This protein binds this small molecule.
Small molecule (SMILES): CC(=O)N[C@@H]1[C@@H](O)[C@H](O)[C@@H](CO)O[C@H]1O

Binding-site contacts:
Ligand atom N2 contacts residue GLN580 of chain 1.B at 3.6 Å.
Ligand atom C8 contacts residue ASN331 of chain 1.B at 3.5 Å.
Ligand atom C7 contacts residue ILE332 of chain 1.B at 4.2 Å (hydrophobic).
Ligand atom C2 contacts residue ASN331 of chain 1.B at 2.5 Å.
Ligand atom C8 contacts residue GLN580 of chain 1.B at 3.6 Å.
Ligand atom C7 contacts residue GLN580 of chain 1.B at 4.1 Å.
Ligand atom C3 contacts residue ASN331 of chain 1.B at 3.8 Å.
Ligand atom C7 contacts residue ASN331 of chain 1.B at 3.0 Å.
Ligand atom C5 contacts residue ASN331 of chain 1.B at 3.6 Å.
Ligand atom C4 contacts residue ASN331 of chain 1.B at 4.2 Å.
Ligand atom O7 contacts residue ASN331 of chain 1.B at 3.1 Å.
Ligand atom O7 contacts residue ILE332 of chain 1.B at 3.1 Å.
Ligand atom N2 contacts residue ASN331 of chain 1.B at 3.1 Å (h-bond).
Ligand atom O5 contacts residue ASN331 of chain 1.B at 2.2 Å (h-bond).
Ligand atom C1 contacts residue ASN331 of chain 1.B at 1.4 Å.

Sequence of chain 1.B:
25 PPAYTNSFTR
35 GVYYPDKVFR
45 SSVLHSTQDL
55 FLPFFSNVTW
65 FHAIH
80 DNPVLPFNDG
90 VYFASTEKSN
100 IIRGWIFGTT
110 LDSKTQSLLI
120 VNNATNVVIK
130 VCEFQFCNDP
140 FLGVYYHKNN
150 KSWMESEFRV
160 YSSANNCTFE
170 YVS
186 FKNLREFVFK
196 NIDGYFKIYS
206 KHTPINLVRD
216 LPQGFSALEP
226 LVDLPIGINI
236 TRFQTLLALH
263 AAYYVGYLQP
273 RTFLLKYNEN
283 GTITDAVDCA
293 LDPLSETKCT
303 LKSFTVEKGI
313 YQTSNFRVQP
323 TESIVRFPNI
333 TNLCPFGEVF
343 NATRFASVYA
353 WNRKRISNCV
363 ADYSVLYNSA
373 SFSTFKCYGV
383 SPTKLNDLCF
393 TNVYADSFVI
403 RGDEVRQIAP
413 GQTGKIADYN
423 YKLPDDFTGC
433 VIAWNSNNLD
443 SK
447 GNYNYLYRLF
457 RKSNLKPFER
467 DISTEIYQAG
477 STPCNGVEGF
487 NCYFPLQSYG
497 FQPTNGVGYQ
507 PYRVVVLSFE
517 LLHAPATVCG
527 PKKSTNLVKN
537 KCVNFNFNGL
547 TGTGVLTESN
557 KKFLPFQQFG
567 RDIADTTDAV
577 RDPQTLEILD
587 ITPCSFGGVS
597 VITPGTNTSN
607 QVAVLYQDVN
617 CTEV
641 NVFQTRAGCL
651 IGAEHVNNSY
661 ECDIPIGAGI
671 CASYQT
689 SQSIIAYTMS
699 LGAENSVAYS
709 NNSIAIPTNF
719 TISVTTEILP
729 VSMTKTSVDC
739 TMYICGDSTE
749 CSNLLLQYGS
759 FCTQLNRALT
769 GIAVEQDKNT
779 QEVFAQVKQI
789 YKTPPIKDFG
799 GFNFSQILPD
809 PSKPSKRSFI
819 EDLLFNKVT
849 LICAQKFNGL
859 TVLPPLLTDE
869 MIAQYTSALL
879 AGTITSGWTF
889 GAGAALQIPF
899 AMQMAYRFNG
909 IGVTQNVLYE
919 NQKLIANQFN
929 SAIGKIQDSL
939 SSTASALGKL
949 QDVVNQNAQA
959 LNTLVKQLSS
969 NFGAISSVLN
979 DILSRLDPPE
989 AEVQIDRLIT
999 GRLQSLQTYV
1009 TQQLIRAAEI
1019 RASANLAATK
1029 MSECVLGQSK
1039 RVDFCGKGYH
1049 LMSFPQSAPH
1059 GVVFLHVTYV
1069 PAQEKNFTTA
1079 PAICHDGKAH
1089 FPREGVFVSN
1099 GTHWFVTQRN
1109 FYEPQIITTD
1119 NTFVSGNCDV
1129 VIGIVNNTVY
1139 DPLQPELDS